Sequence of chain 2.A:
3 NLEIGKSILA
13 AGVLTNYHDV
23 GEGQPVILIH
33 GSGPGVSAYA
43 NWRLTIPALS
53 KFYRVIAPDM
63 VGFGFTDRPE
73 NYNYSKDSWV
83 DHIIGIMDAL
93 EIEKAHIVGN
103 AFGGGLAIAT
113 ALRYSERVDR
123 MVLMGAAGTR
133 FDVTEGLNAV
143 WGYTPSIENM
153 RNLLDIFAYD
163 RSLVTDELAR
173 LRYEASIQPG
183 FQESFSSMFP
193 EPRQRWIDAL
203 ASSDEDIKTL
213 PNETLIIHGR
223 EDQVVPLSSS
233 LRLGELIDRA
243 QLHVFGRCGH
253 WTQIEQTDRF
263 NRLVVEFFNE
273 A

This protein binds this small molecule.
Small molecule (SMILES): CCCCC(=O)O

Sequence of chain 1.A:
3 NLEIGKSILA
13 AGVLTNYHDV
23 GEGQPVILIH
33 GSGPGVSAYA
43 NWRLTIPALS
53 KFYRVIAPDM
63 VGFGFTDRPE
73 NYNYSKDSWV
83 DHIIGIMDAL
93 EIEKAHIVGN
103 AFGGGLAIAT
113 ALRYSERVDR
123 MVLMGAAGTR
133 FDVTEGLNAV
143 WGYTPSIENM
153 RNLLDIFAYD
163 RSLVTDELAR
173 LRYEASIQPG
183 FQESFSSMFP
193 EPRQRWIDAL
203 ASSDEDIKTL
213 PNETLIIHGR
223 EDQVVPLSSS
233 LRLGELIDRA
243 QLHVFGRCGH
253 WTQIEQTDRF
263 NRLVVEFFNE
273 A

Binding-site contacts:
Ligand atom C2 contacts residue GLY236 of chain 2.A at 4.5 Å.
Ligand atom O1 contacts residue LEU229 of chain 1.A at 3.6 Å.
Ligand atom C2 contacts residue GLU237 of chain 2.A at 3.7 Å.
Ligand atom C2 contacts residue LEU233 of chain 2.A at 3.5 Å (hydrophobic).
Ligand atom C3 contacts residue LEU229 of chain 1.A at 4.2 Å (hydrophobic).
Ligand atom C6 contacts residue GLN243 of chain 2.A at 4.3 Å.
Ligand atom O2 contacts residue LEU233 of chain 2.A at 4.1 Å.
Ligand atom C2 contacts residue LEU229 of chain 1.A at 3.5 Å (hydrophobic).
Ligand atom O1 contacts residue GLU237 of chain 2.A at 4.0 Å.
Ligand atom C6 contacts residue GLY236 of chain 2.A at 3.9 Å.
Ligand atom C4 contacts residue GLY236 of chain 2.A at 3.6 Å.
Ligand atom O2 contacts residue GLU237 of chain 2.A at 3.2 Å.
Ligand atom O1 contacts residue LEU233 of chain 2.A at 3.6 Å.
Ligand atom C3 contacts residue GLY236 of chain 2.A at 3.9 Å.
Ligand atom C3 contacts residue LEU233 of chain 2.A at 3.6 Å (hydrophobic).
Ligand atom C6 contacts residue GLY248 of chain 1.A at 3.9 Å.
Ligand atom C4 contacts residue LEU229 of chain 1.A at 4.3 Å (hydrophobic).
Ligand atom C6 contacts residue ARG222 of chain 1.A at 4.0 Å.
Ligand atom O2 contacts residue ARG222 of chain 1.A at 4.1 Å.
Ligand atom C6 contacts residue PHE247 of chain 1.A at 4.4 Å (hydrophobic).
Ligand atom C3 contacts residue LEU244 of chain 2.A at 4.1 Å (hydrophobic).
Ligand atom C5 contacts residue VAL246 of chain 1.A at 3.7 Å (hydrophobic).
Ligand atom C6 contacts residue ALA242 of chain 2.A at 3.8 Å (hydrophobic).
Ligand atom C4 contacts residue VAL246 of chain 1.A at 3.9 Å (hydrophobic).
Ligand atom C5 contacts residue LEU244 of chain 2.A at 3.6 Å (hydrophobic).
Ligand atom O2 contacts residue LEU229 of chain 1.A at 3.5 Å.
Ligand atom C6 contacts residue VAL246 of chain 1.A at 3.8 Å (hydrophobic).
Ligand atom C3 contacts residue GLU237 of chain 2.A at 4.2 Å.
Ligand atom O2 contacts residue GLY236 of chain 2.A at 4.3 Å.
Ligand atom C6 contacts residue LEU244 of chain 2.A at 4.2 Å (hydrophobic).
Ligand atom C5 contacts residue GLY236 of chain 2.A at 3.7 Å.
Ligand atom C4 contacts residue ARG222 of chain 1.A at 3.7 Å.
Ligand atom C4 contacts residue GLU237 of chain 2.A at 4.3 Å.